Sequence of chain 1.C:
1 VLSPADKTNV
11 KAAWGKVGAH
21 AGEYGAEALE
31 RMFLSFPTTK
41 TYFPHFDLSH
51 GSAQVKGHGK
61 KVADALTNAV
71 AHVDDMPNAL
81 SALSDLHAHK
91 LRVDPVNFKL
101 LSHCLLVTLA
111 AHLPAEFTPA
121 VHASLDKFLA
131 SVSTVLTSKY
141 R

Binding-site contacts:
Ligand atom C1 contacts residue ASP74 of chain 1.C at 3.4 Å.
Ligand atom C14 contacts residue LEU2 of chain 1.C at 3.5 Å (hydrophobic).
Ligand atom C26 contacts residue VAL1 of chain 1.C at 3.8 Å (hydrophobic).
Ligand atom N13 contacts residue VAL1 of chain 1.C at 3.7 Å.
Ligand atom O20 contacts residue ASN78 of chain 1.A at 2.9 Å (h-bond).
Ligand atom C26 contacts residue VOP1 of chain 1.R at 3.7 Å.
Ligand atom N30 contacts residue PRO77 of chain 1.A at 3.5 Å.
Ligand atom N16 contacts residue PRO77 of chain 1.A at 3.6 Å.
Ligand atom C25 contacts residue VAL1 of chain 1.C at 3.8 Å (hydrophobic).
Ligand atom C7 contacts residue VAL1 of chain 1.C at 3.4 Å (hydrophobic).
Ligand atom C14 contacts residue VAL1 of chain 1.C at 3.8 Å (hydrophobic).
Ligand atom O21 contacts residue VOP1 of chain 1.R at 3.5 Å.
Ligand atom N32 contacts residue VOP1 of chain 1.R at 3.6 Å.
Ligand atom N13 contacts residue LEU2 of chain 1.C at 3.3 Å (h-bond).
Ligand atom C10 contacts residue ASP74 of chain 1.C at 3.5 Å.
Ligand atom C17 contacts residue ASN78 of chain 1.A at 3.5 Å.
Ligand atom F33 contacts residue THR134 of chain 1.A at 3.3 Å.
Ligand atom N15 contacts residue ARG141 of chain 1.A at 3.6 Å (salt-bridge).
Ligand atom C29 contacts residue VOP1 of chain 1.R at 3.7 Å.
Ligand atom C24 contacts residue VOP1 of chain 1.R at 3.5 Å.
Ligand atom C23 contacts residue VOP1 of chain 1.R at 3.6 Å.
Ligand atom C12 contacts residue LEU2 of chain 1.C at 3.8 Å (hydrophobic).
Ligand atom C6 contacts residue VAL1 of chain 1.C at 3.6 Å (hydrophobic).
Ligand atom C31 contacts residue VOP1 of chain 1.R at 3.6 Å.
Ligand atom C2 contacts residue VOP1 of chain 1.R at 3.8 Å.
Ligand atom C10 contacts residue VAL73 of chain 1.C at 3.5 Å (hydrophobic).
Ligand atom N30 contacts residue VOP1 of chain 1.R at 3.7 Å.
Ligand atom C11 contacts residue LEU2 of chain 1.C at 3.8 Å (hydrophobic).
Ligand atom C1 contacts residue VOP1 of chain 1.R at 3.6 Å.
Ligand atom C18 contacts residue ASN78 of chain 1.A at 3.7 Å.
Ligand atom C6 contacts residue LEU2 of chain 1.C at 3.5 Å (hydrophobic).
Ligand atom C11 contacts residue VAL73 of chain 1.C at 3.2 Å (hydrophobic).
Ligand atom C22 contacts residue VOP1 of chain 1.R at 3.5 Å.
Ligand atom C7 contacts residue LEU2 of chain 1.C at 3.1 Å (hydrophobic).
Ligand atom N32 contacts residue ASP74 of chain 1.A at 3.2 Å (salt-bridge).
Ligand atom F33 contacts residue VOP1 of chain 1.R at 3.5 Å.
Ligand atom N15 contacts residue TYR140 of chain 1.A at 3.9 Å.
Ligand atom C14 contacts residue TYR140 of chain 1.A at 3.7 Å (hydrophobic).
Ligand atom C31 contacts residue PRO77 of chain 1.A at 3.7 Å (hydrophobic).
Ligand atom C25 contacts residue VOP1 of chain 1.R at 3.6 Å.

The small molecule below binds the protein below.
Small molecule (SMILES): C[C@H](Oc1cc2cc(F)ccc2nc1N)c1cc2c(cnn2CC(=O)O)cc1-n1cccn1

Sequence of chain 1.A:
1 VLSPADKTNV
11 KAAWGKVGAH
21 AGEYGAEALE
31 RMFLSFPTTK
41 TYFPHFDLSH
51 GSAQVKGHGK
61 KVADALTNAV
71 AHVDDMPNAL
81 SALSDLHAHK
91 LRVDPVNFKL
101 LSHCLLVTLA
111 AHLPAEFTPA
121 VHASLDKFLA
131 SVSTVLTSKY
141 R